A protein and the small-molecule ligand that binds it are described below.
Small molecule (SMILES): C[C@@H](O)[C@@H](C)O

Sequence of chain 1.A:
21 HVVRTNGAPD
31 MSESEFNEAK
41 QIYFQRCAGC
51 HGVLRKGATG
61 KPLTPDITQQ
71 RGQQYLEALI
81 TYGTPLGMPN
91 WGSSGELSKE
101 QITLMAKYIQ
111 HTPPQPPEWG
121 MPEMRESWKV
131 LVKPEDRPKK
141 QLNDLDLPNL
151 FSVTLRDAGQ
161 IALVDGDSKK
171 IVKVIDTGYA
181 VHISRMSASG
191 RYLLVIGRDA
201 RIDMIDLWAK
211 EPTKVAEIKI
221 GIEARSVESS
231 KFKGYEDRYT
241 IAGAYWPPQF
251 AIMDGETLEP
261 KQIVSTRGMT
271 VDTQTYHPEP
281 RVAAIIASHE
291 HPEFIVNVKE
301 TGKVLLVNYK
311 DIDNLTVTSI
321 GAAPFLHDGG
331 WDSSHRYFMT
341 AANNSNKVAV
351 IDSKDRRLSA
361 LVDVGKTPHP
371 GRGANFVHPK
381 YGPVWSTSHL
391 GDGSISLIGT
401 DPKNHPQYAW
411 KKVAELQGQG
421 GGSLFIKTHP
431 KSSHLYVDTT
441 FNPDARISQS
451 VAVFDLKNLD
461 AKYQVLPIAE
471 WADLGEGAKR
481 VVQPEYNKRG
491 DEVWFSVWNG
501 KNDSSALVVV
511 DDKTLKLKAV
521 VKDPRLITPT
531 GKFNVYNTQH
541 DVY

Binding-site contacts:
Ligand atom O5 contacts residue VAL264 of chain 1.A at 3.7 Å.
Ligand atom C1 contacts residue VAL317 of chain 1.A at 3.7 Å (hydrophobic).